Binding-site contacts:
Ligand atom CG contacts residue TYR1 of chain 2.AA at 1.1 Å (hydrophobic).
Ligand atom O contacts residue PRO138 of chain 2.B at 3.6 Å.
Ligand atom CG contacts residue GLU137 of chain 2.B at 3.8 Å.
Ligand atom CA contacts residue PRO138 of chain 2.B at 3.9 Å (hydrophobic).
Ligand atom CD2 contacts residue SER156 of chain 2.B at 3.2 Å.
Ligand atom CD2 contacts residue THR155 of chain 2.B at 3.5 Å.
Ligand atom O contacts residue GLY139 of chain 2.B at 2.7 Å (h-bond).
Ligand atom CG contacts residue SER141 of chain 2.B at 3.5 Å.
Ligand atom CD2 contacts residue GLY157 of chain 2.B at 3.4 Å.
Ligand atom O contacts residue SER141 of chain 2.B at 2.4 Å (h-bond).
Ligand atom CA contacts residue SER141 of chain 2.B at 2.6 Å.
Ligand atom CD1 contacts residue GLU137 of chain 2.B at 4.1 Å.
Ligand atom OXT contacts residue SER141 of chain 2.B at 2.3 Å (h-bond).
Ligand atom O contacts residue TYR1 of chain 2.AA at 0.0 Å (h-bond).
Ligand atom C contacts residue SER141 of chain 2.B at 1.7 Å.
Ligand atom CG contacts residue GLY157 of chain 2.B at 4.2 Å.
Ligand atom CB contacts residue TYR1 of chain 2.AA at 0.7 Å (hydrophobic).
Ligand atom CA contacts residue GOL1 of chain 2.DA at 3.8 Å.
Ligand atom CD1 contacts residue ALA136 of chain 2.B at 3.7 Å (hydrophobic).
Ligand atom O contacts residue ASP140 of chain 2.B at 3.7 Å.
Ligand atom N contacts residue TYR1 of chain 2.AA at 0.0 Å (h-bond).
Ligand atom CB contacts residue PRO138 of chain 2.B at 3.5 Å (hydrophobic).
Ligand atom OXT contacts residue HIS33 of chain 2.B at 2.7 Å (h-bond).
Ligand atom CB contacts residue GLU137 of chain 2.B at 3.5 Å.
Ligand atom CD1 contacts residue TYR1 of chain 2.AA at 0.4 Å (hydrophobic).
Ligand atom CA contacts residue TYR1 of chain 2.AA at 0.1 Å (hydrophobic).
Ligand atom N contacts residue SER141 of chain 2.B at 2.8 Å (h-bond).
Ligand atom OXT contacts residue TYR1 of chain 2.AA at 0.0 Å (h-bond).
Ligand atom CD1 contacts residue GLY157 of chain 2.B at 3.9 Å.
Ligand atom C contacts residue TYR1 of chain 2.AA at 0.0 Å (hydrophobic).
Ligand atom C contacts residue HIS33 of chain 2.B at 3.7 Å.
Ligand atom CB contacts residue SER141 of chain 2.B at 3.3 Å.
Ligand atom N contacts residue SER156 of chain 2.B at 3.5 Å (h-bond).
Ligand atom CD2 contacts residue SER141 of chain 2.B at 2.9 Å.
Ligand atom N contacts residue GLY157 of chain 2.B at 4.1 Å.
Ligand atom N contacts residue GOL1 of chain 2.DA at 2.4 Å (h-bond).
Ligand atom N contacts residue HIS33 of chain 2.B at 3.8 Å.
Ligand atom C contacts residue PRO138 of chain 2.B at 4.1 Å (hydrophobic).
Ligand atom C contacts residue GLY139 of chain 2.B at 3.8 Å.
Ligand atom CD2 contacts residue TYR1 of chain 2.AA at 1.9 Å (hydrophobic).

The protein below binds the small molecule below.
Small molecule (SMILES): CC(C)C[C@H](N)C(=O)O

Sequence of chain 2.B:
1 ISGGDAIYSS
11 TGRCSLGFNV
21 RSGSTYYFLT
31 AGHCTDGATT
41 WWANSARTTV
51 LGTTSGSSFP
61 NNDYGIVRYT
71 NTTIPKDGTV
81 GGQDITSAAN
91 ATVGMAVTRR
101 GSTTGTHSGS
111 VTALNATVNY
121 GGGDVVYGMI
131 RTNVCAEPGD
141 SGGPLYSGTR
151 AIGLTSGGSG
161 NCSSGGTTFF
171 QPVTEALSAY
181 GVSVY